Sequence of chain 1.A:
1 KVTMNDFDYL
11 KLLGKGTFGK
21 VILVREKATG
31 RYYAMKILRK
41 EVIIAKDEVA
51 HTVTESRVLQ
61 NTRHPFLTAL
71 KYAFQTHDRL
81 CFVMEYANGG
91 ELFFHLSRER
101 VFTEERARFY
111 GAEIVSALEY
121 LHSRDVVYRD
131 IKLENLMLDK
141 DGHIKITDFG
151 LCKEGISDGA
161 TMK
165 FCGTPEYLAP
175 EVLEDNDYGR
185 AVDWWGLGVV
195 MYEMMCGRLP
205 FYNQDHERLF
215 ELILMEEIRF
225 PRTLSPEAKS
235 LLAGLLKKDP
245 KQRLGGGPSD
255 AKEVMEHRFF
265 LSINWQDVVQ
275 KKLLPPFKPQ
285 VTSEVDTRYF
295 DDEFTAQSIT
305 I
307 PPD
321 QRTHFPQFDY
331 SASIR

A small-molecule ligand and the protein it binds are described below.
Small molecule (SMILES): CCn1c(-c2nonc2N)nc2c(C#CC(C)(C)O)ncc(OC[C@H]3CCCNC3)c21

Binding-site contacts:
Ligand atom C3 contacts residue MET84 of chain 1.A at 3.6 Å (hydrophobic).
Ligand atom N6 contacts residue GLU85 of chain 1.A at 3.2 Å (salt-bridge).
Ligand atom O3 contacts residue PHE294 of chain 1.A at 3.4 Å.
Ligand atom C17 contacts residue ALA34 of chain 1.A at 3.7 Å (hydrophobic).
Ligand atom C19 contacts residue GLU91 of chain 1.A at 3.4 Å.
Ligand atom C6 contacts residue LEU59 of chain 1.A at 3.5 Å (hydrophobic).
Ligand atom C4 contacts residue MET84 of chain 1.A at 3.5 Å (hydrophobic).
Ligand atom O3 contacts residue TYR86 of chain 1.A at 3.6 Å.
Ligand atom C7 contacts residue MET84 of chain 1.A at 3.7 Å (hydrophobic).
Ligand atom C18 contacts residue GLU134 of chain 1.A at 3.2 Å.
Ligand atom N1 contacts residue ASP148 of chain 1.A at 3.4 Å.
Ligand atom C5 contacts residue GLU55 of chain 1.A at 3.5 Å.
Ligand atom C19 contacts residue GLU134 of chain 1.A at 3.5 Å.
Ligand atom O3 contacts residue ALA87 of chain 1.A at 3.7 Å.
Ligand atom O1 contacts residue LEU59 of chain 1.A at 3.7 Å.
Ligand atom C11 contacts residue GLU134 of chain 1.A at 3.6 Å.
Ligand atom O3 contacts residue MET137 of chain 1.A at 3.4 Å.
Ligand atom N4 contacts residue MET137 of chain 1.A at 3.2 Å.
Ligand atom C4 contacts residue ASP148 of chain 1.A at 3.5 Å.
Ligand atom C6 contacts residue PHE82 of chain 1.A at 3.6 Å (hydrophobic).
Ligand atom N5 contacts residue GLU85 of chain 1.A at 3.6 Å.
Ligand atom C7 contacts residue LEU59 of chain 1.A at 3.7 Å (hydrophobic).
Ligand atom N5 contacts residue TYR86 of chain 1.A at 3.6 Å.
Ligand atom N1 contacts residue LYS36 of chain 1.A at 3.4 Å.
Ligand atom N5 contacts residue ALA34 of chain 1.A at 3.6 Å.
Ligand atom N3 contacts residue MET84 of chain 1.A at 3.6 Å (h-bond).
Ligand atom N6 contacts residue MET84 of chain 1.A at 3.4 Å (h-bond).
Ligand atom N4 contacts residue PHE294 of chain 1.A at 3.5 Å.
Ligand atom C3 contacts residue ASP148 of chain 1.A at 3.4 Å.
Ligand atom O1 contacts residue ASP148 of chain 1.A at 3.4 Å.
Ligand atom O1 contacts residue PHE149 of chain 1.A at 3.0 Å (h-bond).
Ligand atom N7 contacts residue GLU134 of chain 1.A at 2.8 Å (salt-bridge).
Ligand atom C8 contacts residue ASP148 of chain 1.A at 3.4 Å.
Ligand atom C14 contacts residue VAL21 of chain 1.A at 3.4 Å (hydrophobic).
Ligand atom N5 contacts residue ALA87 of chain 1.A at 2.9 Å (h-bond).
Ligand atom O1 contacts residue GLU55 of chain 1.A at 2.6 Å (salt-bridge).
Ligand atom C18 contacts residue GLU91 of chain 1.A at 3.1 Å.
Ligand atom C16 contacts residue MET137 of chain 1.A at 3.4 Å (hydrophobic).
Ligand atom N7 contacts residue GLU91 of chain 1.A at 2.6 Å (salt-bridge).
Ligand atom C6 contacts residue GLU55 of chain 1.A at 3.5 Å.